Binding-site contacts:
Ligand atom C20 contacts residue THR178 of chain 1.B at 3.7 Å.
Ligand atom C13 contacts residue NAD1 of chain 1.S at 3.4 Å.
Ligand atom O03 contacts residue PRO125 of chain 1.B at 3.2 Å.
Ligand atom C15 contacts residue CYS153 of chain 1.B at 3.8 Å (hydrophobic).
Ligand atom O08 contacts residue SER152 of chain 1.B at 3.2 Å (h-bond).
Ligand atom C15 contacts residue THR183 of chain 1.B at 3.8 Å.
Ligand atom O01 contacts residue SER152 of chain 1.B at 3.1 Å.
Ligand atom C06 contacts residue THR212 of chain 1.B at 3.6 Å.
Ligand atom O08 contacts residue ALA214 of chain 1.B at 3.5 Å (h-bond).
Ligand atom O03 contacts residue NAD1 of chain 1.S at 3.4 Å (h-bond).
Ligand atom O08 contacts residue GLY213 of chain 1.B at 4.0 Å.
Ligand atom O01 contacts residue CYS153 of chain 1.B at 3.3 Å (h-bond).
Ligand atom C02 contacts residue NAD1 of chain 1.S at 3.5 Å.
Ligand atom C15 contacts residue HIS180 of chain 1.B at 3.3 Å.
Ligand atom C20 contacts residue THR212 of chain 1.B at 3.8 Å.
Ligand atom C10 contacts residue THR154 of chain 1.B at 3.9 Å.
Ligand atom C19 contacts residue ALA233 of chain 1.B at 3.9 Å (hydrophobic).
Ligand atom C02 contacts residue SER152 of chain 1.B at 3.4 Å.
Ligand atom C10 contacts residue CYS153 of chain 1.B at 3.7 Å (hydrophobic).
Ligand atom C13 contacts residue HIS180 of chain 1.B at 3.8 Å.
Ligand atom C04 contacts residue PRO125 of chain 1.B at 3.8 Å (hydrophobic).
Ligand atom O08 contacts residue THR212 of chain 1.B at 3.7 Å.
Ligand atom C20 contacts residue THR154 of chain 1.B at 3.0 Å.
Ligand atom O08 contacts residue PRO125 of chain 1.B at 3.5 Å.
Ligand atom C13 contacts residue CYS153 of chain 1.B at 1.8 Å (hydrophobic).
Ligand atom C09 contacts residue THR212 of chain 1.B at 3.7 Å.
Ligand atom C09 contacts residue SER152 of chain 1.B at 3.7 Å.
Ligand atom C06 contacts residue SER152 of chain 1.B at 3.9 Å.
Ligand atom C12 contacts residue CYS153 of chain 1.B at 3.2 Å (hydrophobic).
Ligand atom C05 contacts residue SER152 of chain 1.B at 3.5 Å.
Ligand atom C16 contacts residue HIS180 of chain 1.B at 3.1 Å.
Ligand atom O14 contacts residue NAD1 of chain 1.S at 3.0 Å.
Ligand atom C19 contacts residue ARG235 of chain 1.B at 3.6 Å.
Ligand atom C11 contacts residue CYS153 of chain 1.B at 3.8 Å (hydrophobic).
Ligand atom O07 contacts residue THR212 of chain 1.B at 3.6 Å.
Ligand atom O03 contacts residue SER152 of chain 1.B at 3.5 Å.
Ligand atom O01 contacts residue NAD1 of chain 1.S at 3.2 Å.
Ligand atom C05 contacts residue PRO125 of chain 1.B at 4.0 Å (hydrophobic).
Ligand atom C06 contacts residue PRO125 of chain 1.B at 3.7 Å (hydrophobic).
Ligand atom O07 contacts residue GLY213 of chain 1.B at 3.3 Å (h-bond).

Sequence of chain 1.B:
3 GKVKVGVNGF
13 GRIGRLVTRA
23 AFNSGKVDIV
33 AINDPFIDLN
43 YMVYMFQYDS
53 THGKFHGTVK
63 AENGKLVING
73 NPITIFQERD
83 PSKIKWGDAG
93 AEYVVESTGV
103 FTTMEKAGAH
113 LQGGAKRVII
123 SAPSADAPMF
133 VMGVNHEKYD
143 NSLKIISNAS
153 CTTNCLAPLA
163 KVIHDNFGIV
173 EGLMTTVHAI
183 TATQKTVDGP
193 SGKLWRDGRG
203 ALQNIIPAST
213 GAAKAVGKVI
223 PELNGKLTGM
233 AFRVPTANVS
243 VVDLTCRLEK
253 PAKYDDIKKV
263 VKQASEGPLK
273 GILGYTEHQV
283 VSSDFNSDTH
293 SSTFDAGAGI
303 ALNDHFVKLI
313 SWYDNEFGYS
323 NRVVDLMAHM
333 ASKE

This small molecule binds to this protein.
Small molecule (SMILES): CC(C)[C@H]1CC[C@](C)(O)[C@H]2C(=O)OCC(C(=O)O)=C[C@H]12